Binding-site contacts:
Ligand atom CAW contacts residue ILE76 of chain 1.D at 3.7 Å (hydrophobic).
Ligand atom OAR contacts residue TYR96 of chain 1.D at 3.6 Å (h-bond).
Ligand atom O6 contacts residue ASN2366 of chain 1.B at 2.3 Å (h-bond).
Ligand atom CCR contacts residue SER2364 of chain 1.B at 3.9 Å.
Ligand atom O6 contacts residue TYR2399 of chain 1.B at 3.6 Å (h-bond).
Ligand atom OAU contacts residue SER2364 of chain 1.B at 3.0 Å (h-bond).
Ligand atom OAN contacts residue PHE395 of chain 1.D at 3.2 Å.
Ligand atom C6 contacts residue SER2364 of chain 1.B at 3.3 Å.
Ligand atom CBC contacts residue LEU2367 of chain 1.B at 3.8 Å (hydrophobic).
Ligand atom C6 contacts residue ASN2366 of chain 1.B at 3.7 Å.
Ligand atom CCV contacts residue SER2364 of chain 1.B at 3.5 Å.
Ligand atom CCT contacts residue SER2364 of chain 1.B at 3.2 Å.
Ligand atom CBE contacts residue LEU74 of chain 1.D at 3.9 Å (hydrophobic).
Ligand atom OAJ contacts residue TYR96 of chain 1.D at 3.6 Å.
Ligand atom CCU contacts residue GLN72 of chain 1.D at 3.6 Å.
Ligand atom O5 contacts residue TYR2399 of chain 1.B at 3.9 Å.
Ligand atom CCO contacts residue GLN72 of chain 1.D at 3.4 Å.
Ligand atom CAA contacts residue LEU2397 of chain 1.B at 3.6 Å (hydrophobic).
Ligand atom CAY contacts residue TYR2399 of chain 1.B at 3.8 Å (hydrophobic).
Ligand atom OAP contacts residue GLY396 of chain 1.D at 3.9 Å.
Ligand atom OAQ contacts residue PHE2363 of chain 1.B at 3.9 Å.
Ligand atom CBN contacts residue TYR96 of chain 1.D at 3.3 Å (hydrophobic).
Ligand atom CBA contacts residue LEU74 of chain 1.D at 3.6 Å (hydrophobic).
Ligand atom CCO contacts residue TYR96 of chain 1.D at 3.7 Å (hydrophobic).
Ligand atom CAA contacts residue VAL143 of chain 1.B at 3.6 Å (hydrophobic).
Ligand atom C1 contacts residue MET365 of chain 1.D at 3.8 Å (hydrophobic).
Ligand atom OAN contacts residue GLN72 of chain 1.D at 2.7 Å (h-bond).
Ligand atom OBY contacts residue SER2364 of chain 1.B at 3.5 Å (h-bond).
Ligand atom CBI contacts residue PHE395 of chain 1.D at 3.6 Å (hydrophobic).
Ligand atom CAW contacts residue MET145 of chain 1.B at 3.9 Å (hydrophobic).
Ligand atom CBQ contacts residue PHE395 of chain 1.D at 3.5 Å (hydrophobic).
Ligand atom OAU contacts residue LYS2365 of chain 1.B at 3.9 Å.
Ligand atom CBE contacts residue PHE393 of chain 1.D at 3.8 Å (hydrophobic).
Ligand atom O5 contacts residue MET365 of chain 1.D at 3.8 Å.
Ligand atom CCH contacts residue GLN72 of chain 1.D at 3.8 Å.
Ligand atom CCW contacts residue GLN72 of chain 1.D at 3.5 Å.
Ligand atom CAA contacts residue MET145 of chain 1.B at 3.8 Å (hydrophobic).
Ligand atom OAT contacts residue GLN72 of chain 1.D at 3.4 Å (h-bond).
Ligand atom CBK contacts residue PHE395 of chain 1.D at 3.8 Å (hydrophobic).
Ligand atom O6 contacts residue SER2364 of chain 1.B at 3.9 Å.

Sequence of chain 1.D:
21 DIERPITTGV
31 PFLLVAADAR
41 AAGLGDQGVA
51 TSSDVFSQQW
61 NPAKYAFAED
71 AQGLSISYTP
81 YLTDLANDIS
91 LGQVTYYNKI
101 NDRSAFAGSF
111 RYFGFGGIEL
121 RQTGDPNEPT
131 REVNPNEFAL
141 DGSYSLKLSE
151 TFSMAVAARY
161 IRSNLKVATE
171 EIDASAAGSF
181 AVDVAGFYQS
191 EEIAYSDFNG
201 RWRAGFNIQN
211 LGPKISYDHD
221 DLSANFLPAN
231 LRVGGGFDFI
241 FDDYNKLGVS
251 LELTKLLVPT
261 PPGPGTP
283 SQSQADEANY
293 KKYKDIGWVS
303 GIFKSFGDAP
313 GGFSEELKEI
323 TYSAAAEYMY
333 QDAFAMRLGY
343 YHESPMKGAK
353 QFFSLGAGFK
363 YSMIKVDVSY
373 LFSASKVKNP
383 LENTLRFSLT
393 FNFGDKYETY

This small molecule binds to this protein.
Small molecule (SMILES): CCCCCCCCCCC(CCCCCCCCCC)(CO[C@H]1O[C@@H](CO)[C@H](O[C@@H]2O[C@@H](CO)[C@H](O)[C@@H](O)[C@@H]2O)[C@@H](O)[C@@H]1O)CO[C@H]1O[C@@H](CO)[C@H](O[C@@H]2O[C@@H](CO)[C@H](O)[C@@H](O)[C@@H]2O)[C@@H](O)[C@H]1O

Sequence of chain 1.B:
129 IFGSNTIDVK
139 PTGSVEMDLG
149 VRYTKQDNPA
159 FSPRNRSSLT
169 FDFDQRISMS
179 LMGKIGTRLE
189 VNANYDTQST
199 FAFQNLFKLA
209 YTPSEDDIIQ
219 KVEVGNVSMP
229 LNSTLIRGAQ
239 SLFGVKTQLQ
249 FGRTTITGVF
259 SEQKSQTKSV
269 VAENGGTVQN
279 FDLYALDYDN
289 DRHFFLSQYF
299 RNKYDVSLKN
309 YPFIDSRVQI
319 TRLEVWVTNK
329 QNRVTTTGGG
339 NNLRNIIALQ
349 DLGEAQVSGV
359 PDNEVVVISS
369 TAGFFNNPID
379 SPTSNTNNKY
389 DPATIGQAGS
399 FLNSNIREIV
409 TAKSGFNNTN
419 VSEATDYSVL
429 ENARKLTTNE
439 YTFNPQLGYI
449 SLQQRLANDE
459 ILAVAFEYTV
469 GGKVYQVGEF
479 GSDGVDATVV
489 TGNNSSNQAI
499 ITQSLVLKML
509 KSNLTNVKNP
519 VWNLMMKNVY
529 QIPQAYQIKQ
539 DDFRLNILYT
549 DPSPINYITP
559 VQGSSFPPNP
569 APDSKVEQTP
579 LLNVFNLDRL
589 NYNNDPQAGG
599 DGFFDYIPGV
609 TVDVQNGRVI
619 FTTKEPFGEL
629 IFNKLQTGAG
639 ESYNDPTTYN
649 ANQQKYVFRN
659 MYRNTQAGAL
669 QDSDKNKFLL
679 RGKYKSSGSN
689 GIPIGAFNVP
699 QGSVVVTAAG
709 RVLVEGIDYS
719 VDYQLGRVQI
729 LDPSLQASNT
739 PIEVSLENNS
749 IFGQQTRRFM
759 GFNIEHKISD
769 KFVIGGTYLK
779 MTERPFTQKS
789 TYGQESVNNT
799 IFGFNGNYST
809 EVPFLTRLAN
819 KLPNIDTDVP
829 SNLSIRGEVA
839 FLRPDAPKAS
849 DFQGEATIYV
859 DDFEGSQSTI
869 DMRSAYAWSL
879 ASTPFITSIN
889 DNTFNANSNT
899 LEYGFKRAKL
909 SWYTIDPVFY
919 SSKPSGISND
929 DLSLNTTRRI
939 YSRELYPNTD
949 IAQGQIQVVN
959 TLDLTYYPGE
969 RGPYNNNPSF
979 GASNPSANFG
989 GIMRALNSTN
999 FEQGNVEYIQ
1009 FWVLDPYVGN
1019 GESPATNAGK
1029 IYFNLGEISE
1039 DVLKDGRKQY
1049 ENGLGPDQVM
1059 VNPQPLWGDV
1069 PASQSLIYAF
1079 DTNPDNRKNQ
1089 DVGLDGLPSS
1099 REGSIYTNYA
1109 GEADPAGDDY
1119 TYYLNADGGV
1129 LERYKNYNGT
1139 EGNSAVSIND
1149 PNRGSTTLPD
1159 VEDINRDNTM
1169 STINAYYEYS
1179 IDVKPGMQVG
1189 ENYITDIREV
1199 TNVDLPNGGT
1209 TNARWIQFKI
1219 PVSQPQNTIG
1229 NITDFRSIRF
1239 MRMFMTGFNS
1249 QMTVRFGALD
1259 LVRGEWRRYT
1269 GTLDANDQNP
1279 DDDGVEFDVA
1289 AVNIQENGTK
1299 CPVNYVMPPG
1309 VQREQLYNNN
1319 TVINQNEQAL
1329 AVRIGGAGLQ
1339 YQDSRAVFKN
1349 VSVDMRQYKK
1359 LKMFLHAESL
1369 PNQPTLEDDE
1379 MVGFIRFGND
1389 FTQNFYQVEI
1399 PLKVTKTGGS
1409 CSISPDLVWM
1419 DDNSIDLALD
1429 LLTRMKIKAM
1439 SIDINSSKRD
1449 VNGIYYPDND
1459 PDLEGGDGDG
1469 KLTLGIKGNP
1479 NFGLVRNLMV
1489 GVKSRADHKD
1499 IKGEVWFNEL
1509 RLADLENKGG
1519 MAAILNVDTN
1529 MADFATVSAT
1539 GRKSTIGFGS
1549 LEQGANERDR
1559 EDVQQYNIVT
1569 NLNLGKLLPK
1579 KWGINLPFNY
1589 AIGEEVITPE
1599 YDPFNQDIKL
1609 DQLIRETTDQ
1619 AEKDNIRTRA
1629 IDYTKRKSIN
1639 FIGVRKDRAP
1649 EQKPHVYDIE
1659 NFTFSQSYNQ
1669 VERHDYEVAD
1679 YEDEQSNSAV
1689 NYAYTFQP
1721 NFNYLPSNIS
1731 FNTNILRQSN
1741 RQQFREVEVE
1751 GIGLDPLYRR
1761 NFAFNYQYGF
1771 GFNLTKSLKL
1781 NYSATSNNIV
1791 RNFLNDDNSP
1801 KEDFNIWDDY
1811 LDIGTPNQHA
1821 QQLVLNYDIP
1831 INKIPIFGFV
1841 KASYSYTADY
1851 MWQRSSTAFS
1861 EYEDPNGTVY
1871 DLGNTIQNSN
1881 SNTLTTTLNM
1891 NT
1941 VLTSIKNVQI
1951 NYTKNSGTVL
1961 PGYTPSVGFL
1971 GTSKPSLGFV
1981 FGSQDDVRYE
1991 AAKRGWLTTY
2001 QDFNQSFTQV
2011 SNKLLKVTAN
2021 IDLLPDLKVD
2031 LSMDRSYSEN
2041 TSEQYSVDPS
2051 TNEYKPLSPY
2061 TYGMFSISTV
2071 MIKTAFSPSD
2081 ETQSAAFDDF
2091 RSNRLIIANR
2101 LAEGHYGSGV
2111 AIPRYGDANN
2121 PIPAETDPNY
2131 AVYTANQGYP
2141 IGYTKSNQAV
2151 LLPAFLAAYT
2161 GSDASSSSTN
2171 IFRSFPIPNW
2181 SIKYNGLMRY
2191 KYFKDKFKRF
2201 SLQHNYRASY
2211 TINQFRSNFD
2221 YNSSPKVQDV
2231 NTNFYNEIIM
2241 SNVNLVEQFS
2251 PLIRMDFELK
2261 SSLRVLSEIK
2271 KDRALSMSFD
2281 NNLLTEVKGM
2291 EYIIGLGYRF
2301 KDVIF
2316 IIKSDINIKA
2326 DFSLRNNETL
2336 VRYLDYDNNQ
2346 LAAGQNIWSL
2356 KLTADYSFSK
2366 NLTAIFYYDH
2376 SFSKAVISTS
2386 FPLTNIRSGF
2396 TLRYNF